Binding-site contacts:
Ligand atom C3 contacts residue HIS183 of chain 1.A at 3.1 Å.
Ligand atom C2 contacts residue HIS183 of chain 1.A at 3.6 Å.
Ligand atom C2 contacts residue GLU192 of chain 1.A at 4.2 Å.
Ligand atom C6 contacts residue HIS183 of chain 1.A at 4.4 Å.
Ligand atom C1 contacts residue HIS183 of chain 1.A at 4.3 Å.
Ligand atom C4 contacts residue HIS183 of chain 1.A at 3.3 Å.
Ligand atom C5 contacts residue HIS183 of chain 1.A at 4.0 Å.
Ligand atom C3 contacts residue GLU192 of chain 1.A at 4.3 Å.

Sequence of chain 1.A:
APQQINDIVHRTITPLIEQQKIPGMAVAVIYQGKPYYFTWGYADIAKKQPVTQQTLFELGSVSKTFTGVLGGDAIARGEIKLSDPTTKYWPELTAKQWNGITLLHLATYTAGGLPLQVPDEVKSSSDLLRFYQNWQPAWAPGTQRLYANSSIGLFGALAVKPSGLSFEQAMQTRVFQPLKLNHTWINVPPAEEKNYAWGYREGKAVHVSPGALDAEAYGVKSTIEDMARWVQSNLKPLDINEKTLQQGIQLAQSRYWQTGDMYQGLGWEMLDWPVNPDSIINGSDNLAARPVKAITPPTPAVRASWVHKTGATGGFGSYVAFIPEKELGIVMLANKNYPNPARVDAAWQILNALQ

A protein and the small-molecule ligand that binds it are described below.
Small molecule (SMILES): O=C(O)c1c[nH]c(-c2ccccc2)n1